This small molecule binds to this protein.
Small molecule (SMILES): CC(=O)N[C@@H]1[C@@H](O)[C@H](O)[C@@H](CO)O[C@H]1O

Binding-site contacts:
Ligand atom O6 contacts residue ASN276 of chain 1.C at 4.1 Å.
Ligand atom C6 contacts residue VAL334 of chain 1.C at 4.4 Å (hydrophobic).
Ligand atom O7 contacts residue ASN276 of chain 1.C at 3.3 Å (h-bond).
Ligand atom C6 contacts residue ASN273 of chain 1.C at 4.4 Å.
Ligand atom O6 contacts residue ASN273 of chain 1.C at 3.0 Å (h-bond).
Ligand atom C6 contacts residue ASN276 of chain 1.C at 4.4 Å.
Ligand atom C4 contacts residue ASN276 of chain 1.C at 3.4 Å.
Ligand atom O3 contacts residue ASN276 of chain 1.C at 3.6 Å.
Ligand atom C1 contacts residue ASN276 of chain 1.C at 1.4 Å.
Ligand atom C2 contacts residue ASN276 of chain 1.C at 2.5 Å.
Ligand atom C5 contacts residue ASN273 of chain 1.C at 4.5 Å.
Ligand atom C7 contacts residue SER278 of chain 1.C at 4.1 Å.
Ligand atom C1 contacts residue ALA279 of chain 1.C at 4.0 Å (hydrophobic).
Ligand atom O5 contacts residue ASN273 of chain 1.C at 4.0 Å.
Ligand atom C8 contacts residue SER278 of chain 1.C at 4.1 Å.
Ligand atom N2 contacts residue ASN276 of chain 1.C at 3.8 Å.
Ligand atom C4 contacts residue ASN273 of chain 1.C at 4.3 Å.
Ligand atom O5 contacts residue ALA279 of chain 1.C at 3.7 Å.
Ligand atom C5 contacts residue ASN276 of chain 1.C at 3.5 Å.
Ligand atom O7 contacts residue SER278 of chain 1.C at 3.3 Å.
Ligand atom O5 contacts residue ASN276 of chain 1.C at 2.5 Å (h-bond).
Ligand atom C1 contacts residue ASN273 of chain 1.C at 4.0 Å.
Ligand atom O6 contacts residue VAL334 of chain 1.C at 4.2 Å.
Ligand atom C3 contacts residue ASN276 of chain 1.C at 3.3 Å.
Ligand atom C7 contacts residue ASN276 of chain 1.C at 4.0 Å.

Sequence of chain 1.C:
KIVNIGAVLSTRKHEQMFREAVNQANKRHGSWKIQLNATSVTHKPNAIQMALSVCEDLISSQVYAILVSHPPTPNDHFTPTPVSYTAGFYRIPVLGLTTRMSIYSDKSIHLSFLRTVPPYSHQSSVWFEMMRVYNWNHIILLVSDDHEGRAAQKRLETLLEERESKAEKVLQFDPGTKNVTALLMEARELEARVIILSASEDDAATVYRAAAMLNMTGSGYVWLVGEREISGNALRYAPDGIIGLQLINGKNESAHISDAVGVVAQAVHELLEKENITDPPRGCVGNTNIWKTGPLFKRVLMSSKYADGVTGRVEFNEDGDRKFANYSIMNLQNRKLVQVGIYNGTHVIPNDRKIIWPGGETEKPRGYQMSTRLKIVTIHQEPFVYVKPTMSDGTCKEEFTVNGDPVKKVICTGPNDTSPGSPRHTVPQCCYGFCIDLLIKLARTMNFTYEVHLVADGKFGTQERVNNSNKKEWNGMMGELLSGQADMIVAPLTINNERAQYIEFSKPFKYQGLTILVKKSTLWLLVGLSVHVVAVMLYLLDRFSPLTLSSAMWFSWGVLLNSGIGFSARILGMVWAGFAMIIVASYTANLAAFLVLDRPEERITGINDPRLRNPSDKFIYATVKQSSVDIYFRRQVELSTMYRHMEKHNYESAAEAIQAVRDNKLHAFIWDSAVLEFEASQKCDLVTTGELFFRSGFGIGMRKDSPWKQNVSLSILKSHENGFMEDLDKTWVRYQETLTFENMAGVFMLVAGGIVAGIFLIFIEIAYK